Sequence of chain 12.A:
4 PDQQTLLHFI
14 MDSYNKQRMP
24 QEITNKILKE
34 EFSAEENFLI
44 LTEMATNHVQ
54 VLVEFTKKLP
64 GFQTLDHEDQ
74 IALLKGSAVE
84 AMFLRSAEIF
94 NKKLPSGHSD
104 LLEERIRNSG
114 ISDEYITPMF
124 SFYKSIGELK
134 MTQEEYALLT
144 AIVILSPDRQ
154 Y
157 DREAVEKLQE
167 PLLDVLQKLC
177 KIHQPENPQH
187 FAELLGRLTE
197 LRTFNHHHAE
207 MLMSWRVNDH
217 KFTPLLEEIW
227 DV

Binding-site contacts:
Ligand atom C2 contacts residue THR45 of chain 12.A at 3.7 Å.
Ligand atom O28 contacts residue SER99 of chain 12.A at 2.8 Å (h-bond).
Ligand atom C12 contacts residue ALA48 of chain 12.A at 3.7 Å (hydrophobic).
Ligand atom O5 contacts residue TRP211 of chain 12.A at 3.2 Å.
Ligand atom C23 contacts residue THR27 of chain 12.A at 3.3 Å.
Ligand atom C18 contacts residue HIS51 of chain 12.A at 3.7 Å.
Ligand atom N6 contacts residue HIS204 of chain 12.A at 3.0 Å (h-bond).
Ligand atom C3 contacts residue THR45 of chain 12.A at 3.5 Å.
Ligand atom C34 contacts residue PHE86 of chain 12.A at 3.6 Å (hydrophobic).
Ligand atom O5 contacts residue HIS204 of chain 12.A at 3.6 Å.
Ligand atom C19 contacts residue ARG88 of chain 12.A at 3.6 Å.
Ligand atom C35 contacts residue PHE86 of chain 12.A at 3.4 Å (hydrophobic).
Ligand atom C24 contacts residue THR27 of chain 12.A at 3.8 Å.
Ligand atom C23 contacts residue SER99 of chain 12.A at 3.6 Å.
Ligand atom O28 contacts residue LEU97 of chain 12.A at 3.4 Å.
Ligand atom N6 contacts residue TRP211 of chain 12.A at 3.6 Å.
Ligand atom C2 contacts residue LEU44 of chain 12.A at 3.8 Å (hydrophobic).
Ligand atom C27 contacts residue ARG88 of chain 12.A at 3.6 Å.
Ligand atom C9 contacts residue LEU44 of chain 12.A at 3.5 Å (hydrophobic).
Ligand atom C3 contacts residue PHE41 of chain 12.A at 3.5 Å (hydrophobic).
Ligand atom C19 contacts residue HIS51 of chain 12.A at 3.8 Å.
Ligand atom C26 contacts residue ILE92 of chain 12.A at 3.6 Å (hydrophobic).
Ligand atom N21 contacts residue MET22 of chain 12.A at 3.3 Å.
Ligand atom CL32 contacts residue ILE114 of chain 12.A at 3.8 Å.
Ligand atom C34 contacts residue TYR126 of chain 12.A at 3.4 Å (hydrophobic).
Ligand atom CL37 contacts residue MET85 of chain 12.A at 3.6 Å.
Ligand atom O29 contacts residue ARG88 of chain 12.A at 2.9 Å (salt-bridge).
Ligand atom C24 contacts residue ILE92 of chain 12.A at 3.6 Å (hydrophobic).
Ligand atom CL37 contacts residue HIS204 of chain 12.A at 3.5 Å.
Ligand atom C20 contacts residue ILE92 of chain 12.A at 3.5 Å (hydrophobic).
Ligand atom C3 contacts residue TRP211 of chain 12.A at 3.8 Å (hydrophobic).
Ligand atom C20 contacts residue MET22 of chain 12.A at 3.7 Å (hydrophobic).
Ligand atom C33 contacts residue MET122 of chain 12.A at 3.9 Å (hydrophobic).
Ligand atom C1 contacts residue TRP226 of chain 12.A at 3.7 Å (hydrophobic).
Ligand atom C34 contacts residue SER89 of chain 12.A at 3.8 Å.
Ligand atom C25 contacts residue ILE92 of chain 12.A at 3.3 Å (hydrophobic).
Ligand atom C33 contacts residue TYR126 of chain 12.A at 3.5 Å (hydrophobic).
Ligand atom C22 contacts residue MET22 of chain 12.A at 3.7 Å (hydrophobic).
Ligand atom C27 contacts residue LEU97 of chain 12.A at 3.5 Å (hydrophobic).
Ligand atom C1 contacts residue THR45 of chain 12.A at 3.8 Å.

This small molecule binds to this protein.
Small molecule (SMILES): CC(C)c1onc(-c2c(Cl)cccc2Cl)c1COc1ccc(-c2ccc3nc(C(=O)O)ccc3c2)cc1